This protein binds this small molecule.
Small molecule (SMILES): COc1cc(F)ccc1-c1c(CN(C)Cc2ccccc2)[nH]c2c(NS(C)(=O)=O)cc(C(C)C)cc12

Binding-site contacts:
Ligand atom C27 contacts residue LEU44 of chain 1.A at 3.8 Å (hydrophobic).
Ligand atom N contacts residue ASN45 of chain 1.A at 3.1 Å (h-bond).
Ligand atom C14 contacts residue GLN51 of chain 1.A at 3.6 Å.
Ligand atom C23 contacts residue CYS217 of chain 1.A at 3.5 Å (hydrophobic).
Ligand atom O1 contacts residue MET41 of chain 1.A at 3.6 Å.
Ligand atom C18 contacts residue CYS217 of chain 1.A at 3.8 Å (hydrophobic).
Ligand atom C16 contacts residue ASN45 of chain 1.A at 3.6 Å.
Ligand atom N contacts residue LEU44 of chain 1.A at 3.6 Å.
Ligand atom C19 contacts residue ASN45 of chain 1.A at 3.7 Å.
Ligand atom C12 contacts residue PHE104 of chain 1.A at 3.8 Å (hydrophobic).
Ligand atom C8 contacts residue PHE104 of chain 1.A at 3.8 Å (hydrophobic).
Ligand atom C26 contacts residue MET120 of chain 1.A at 3.8 Å (hydrophobic).
Ligand atom N2 contacts residue MET41 of chain 1.A at 3.2 Å (h-bond).
Ligand atom C22 contacts residue CYS217 of chain 1.A at 3.6 Å (hydrophobic).
Ligand atom C15 contacts residue LEU44 of chain 1.A at 3.4 Å (hydrophobic).
Ligand atom C7 contacts residue LEU44 of chain 1.A at 3.8 Å (hydrophobic).
Ligand atom C27 contacts residue MET115 of chain 1.A at 3.8 Å (hydrophobic).
Ligand atom F contacts residue LEU89 of chain 1.A at 3.6 Å.
Ligand atom F contacts residue ALA86 of chain 1.A at 3.4 Å.
Ligand atom N2 contacts residue ASN45 of chain 1.A at 3.2 Å (h-bond).
Ligand atom C13 contacts residue PHE104 of chain 1.A at 3.7 Å (hydrophobic).
Ligand atom C23 contacts residue TRP81 of chain 1.A at 3.7 Å (hydrophobic).
Ligand atom C14 contacts residue GLY48 of chain 1.A at 3.7 Å.
Ligand atom O1 contacts residue ASN45 of chain 1.A at 3.5 Å (h-bond).
Ligand atom C26 contacts residue TYR216 of chain 1.A at 3.8 Å (hydrophobic).
Ligand atom C24 contacts residue MET41 of chain 1.A at 3.8 Å (hydrophobic).
Ligand atom C10 contacts residue MET82 of chain 1.A at 3.7 Å (hydrophobic).
Ligand atom C14 contacts residue LEU44 of chain 1.A at 3.7 Å (hydrophobic).
Ligand atom C24 contacts residue THR220 of chain 1.A at 3.3 Å.
Ligand atom C contacts residue LEU44 of chain 1.A at 3.8 Å (hydrophobic).
Ligand atom C17 contacts residue MET82 of chain 1.A at 3.8 Å (hydrophobic).
Ligand atom O2 contacts residue CYS217 of chain 1.A at 3.5 Å (h-bond).
Ligand atom O2 contacts residue ASN45 of chain 1.A at 3.7 Å.
Ligand atom C27 contacts residue MET120 of chain 1.A at 3.8 Å (hydrophobic).
Ligand atom O contacts residue LEU44 of chain 1.A at 3.5 Å (h-bond).
Ligand atom C3 contacts residue LEU44 of chain 1.A at 3.6 Å (hydrophobic).
Ligand atom N1 contacts residue ASN45 of chain 1.A at 3.8 Å.
Ligand atom S contacts residue ASN45 of chain 1.A at 3.6 Å.
Ligand atom C16 contacts residue GLY48 of chain 1.A at 3.8 Å.
Ligand atom F contacts residue MET85 of chain 1.A at 3.0 Å.

Sequence of chain 1.A:
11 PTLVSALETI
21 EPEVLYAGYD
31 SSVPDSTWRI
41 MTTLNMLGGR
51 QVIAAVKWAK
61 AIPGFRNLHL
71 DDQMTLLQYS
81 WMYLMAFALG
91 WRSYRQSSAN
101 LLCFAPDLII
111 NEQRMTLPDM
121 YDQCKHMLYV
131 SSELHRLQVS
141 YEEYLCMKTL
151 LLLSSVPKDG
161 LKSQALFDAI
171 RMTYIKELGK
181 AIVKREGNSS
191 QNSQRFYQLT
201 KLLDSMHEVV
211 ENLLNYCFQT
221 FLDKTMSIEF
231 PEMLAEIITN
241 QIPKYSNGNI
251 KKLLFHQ